Binding-site contacts:
Ligand atom C01 contacts residue PHE32 of chain 1.A at 3.8 Å (hydrophobic).
Ligand atom C16 contacts residue TRP30 of chain 1.A at 4.0 Å (hydrophobic).
Ligand atom C07 contacts residue VAL95 of chain 1.A at 3.8 Å (hydrophobic).
Ligand atom C44 contacts residue ASN89 of chain 1.A at 3.7 Å.
Ligand atom C07 contacts residue ASN89 of chain 1.A at 3.9 Å.
Ligand atom C29 contacts residue HIS93 of chain 1.A at 4.0 Å.
Ligand atom O34 contacts residue VAL95 of chain 1.A at 3.7 Å.
Ligand atom N05 contacts residue VAL95 of chain 1.A at 3.8 Å.
Ligand atom N37 contacts residue ASN89 of chain 1.A at 2.7 Å (h-bond).
Ligand atom N05 contacts residue VAL36 of chain 1.A at 3.7 Å.
Ligand atom C01 contacts residue PRO31 of chain 1.A at 3.7 Å (hydrophobic).
Ligand atom C09 contacts residue VAL95 of chain 1.A at 3.8 Å (hydrophobic).
Ligand atom C39 contacts residue TYR88 of chain 1.A at 3.9 Å (hydrophobic).
Ligand atom O08 contacts residue ASN89 of chain 1.A at 3.0 Å (h-bond).
Ligand atom C12 contacts residue ASN89 of chain 1.A at 3.9 Å.
Ligand atom C44 contacts residue PRO90 of chain 1.A at 3.7 Å (hydrophobic).
Ligand atom C23 contacts residue VAL95 of chain 1.A at 3.9 Å (hydrophobic).
Ligand atom C23 contacts residue TRP30 of chain 1.A at 3.5 Å (hydrophobic).
Ligand atom O36 contacts residue LEU43 of chain 1.A at 3.8 Å.
Ligand atom C01 contacts residue VAL36 of chain 1.A at 3.6 Å (hydrophobic).
Ligand atom C10 contacts residue ASN89 of chain 1.A at 3.3 Å.
Ligand atom O34 contacts residue PRO31 of chain 1.A at 3.3 Å.
Ligand atom C35 contacts residue ASN89 of chain 1.A at 3.7 Å.
Ligand atom C41 contacts residue PRO90 of chain 1.A at 3.8 Å (hydrophobic).
Ligand atom C41 contacts residue TYR88 of chain 1.A at 3.4 Å (hydrophobic).
Ligand atom C41 contacts residue ASN89 of chain 1.A at 3.4 Å.
Ligand atom C39 contacts residue ASN89 of chain 1.A at 3.5 Å.
Ligand atom N37 contacts residue TYR88 of chain 1.A at 4.0 Å.
Ligand atom C25 contacts residue TRP30 of chain 1.A at 3.9 Å (hydrophobic).
Ligand atom C27 contacts residue HIS93 of chain 1.A at 4.0 Å.
Ligand atom N05 contacts residue PRO31 of chain 1.A at 3.8 Å.
Ligand atom C25 contacts residue MET98 of chain 1.A at 3.9 Å (hydrophobic).
Ligand atom C18 contacts residue LEU41 of chain 1.A at 3.7 Å (hydrophobic).
Ligand atom C07 contacts residue VAL36 of chain 1.A at 4.0 Å (hydrophobic).
Ligand atom C33 contacts residue VAL95 of chain 1.A at 3.8 Å (hydrophobic).
Ligand atom C44 contacts residue HIS93 of chain 1.A at 3.5 Å.
Ligand atom C39 contacts residue LEU43 of chain 1.A at 3.8 Å (hydrophobic).
Ligand atom C35 contacts residue LEU43 of chain 1.A at 4.0 Å (hydrophobic).
Ligand atom C25 contacts residue VAL95 of chain 1.A at 4.0 Å (hydrophobic).
Ligand atom C22 contacts residue TRP30 of chain 1.A at 3.6 Å (hydrophobic).

A protein and the small-molecule ligand that binds it are described below.
Small molecule (SMILES): CNC(=O)c1cc(C(=O)NC2CC2)cn([C@H](C)c2ccccc2)c1=O

Sequence of chain 1.A:
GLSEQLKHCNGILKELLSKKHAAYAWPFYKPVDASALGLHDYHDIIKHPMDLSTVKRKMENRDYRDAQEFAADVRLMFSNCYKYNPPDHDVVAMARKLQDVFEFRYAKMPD